Sequence of chain 43.A:
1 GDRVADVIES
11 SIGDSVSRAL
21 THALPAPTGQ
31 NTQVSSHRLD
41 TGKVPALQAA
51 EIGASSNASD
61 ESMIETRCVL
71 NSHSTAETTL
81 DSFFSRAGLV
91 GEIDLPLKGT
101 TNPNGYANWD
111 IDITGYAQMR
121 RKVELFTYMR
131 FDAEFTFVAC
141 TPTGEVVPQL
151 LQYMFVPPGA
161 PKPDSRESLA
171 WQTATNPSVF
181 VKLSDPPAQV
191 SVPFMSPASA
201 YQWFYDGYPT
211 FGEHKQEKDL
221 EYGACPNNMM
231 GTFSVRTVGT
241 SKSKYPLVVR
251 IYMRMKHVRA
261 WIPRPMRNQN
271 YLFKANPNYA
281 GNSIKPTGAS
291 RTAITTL

Sequence of chain 44.C:
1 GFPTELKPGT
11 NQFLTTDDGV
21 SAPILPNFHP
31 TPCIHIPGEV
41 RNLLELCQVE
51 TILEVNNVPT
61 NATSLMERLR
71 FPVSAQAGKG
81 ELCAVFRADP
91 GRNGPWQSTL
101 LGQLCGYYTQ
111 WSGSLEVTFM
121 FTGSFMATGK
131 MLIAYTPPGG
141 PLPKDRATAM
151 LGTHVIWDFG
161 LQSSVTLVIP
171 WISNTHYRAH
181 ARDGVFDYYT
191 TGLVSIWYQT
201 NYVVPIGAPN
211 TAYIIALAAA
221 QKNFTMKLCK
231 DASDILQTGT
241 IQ

Sequence of chain 43.C:
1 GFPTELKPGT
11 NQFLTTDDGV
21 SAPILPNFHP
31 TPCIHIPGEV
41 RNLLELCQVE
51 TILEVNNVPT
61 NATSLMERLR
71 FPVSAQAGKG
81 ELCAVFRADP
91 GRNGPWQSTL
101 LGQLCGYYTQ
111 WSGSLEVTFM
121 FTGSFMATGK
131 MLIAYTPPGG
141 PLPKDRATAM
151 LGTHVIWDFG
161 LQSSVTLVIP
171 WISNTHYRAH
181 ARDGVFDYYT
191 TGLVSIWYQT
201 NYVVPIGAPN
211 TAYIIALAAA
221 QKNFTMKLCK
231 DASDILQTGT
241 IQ

Binding-site contacts:
Ligand atom CAE contacts residue ASP112 of chain 43.A at 3.7 Å.
Ligand atom CAU contacts residue ASN228 of chain 43.A at 3.6 Å.
Ligand atom CAI contacts residue ASP112 of chain 43.A at 3.5 Å.
Ligand atom CAH contacts residue GLN202 of chain 43.A at 3.7 Å.
Ligand atom CAU contacts residue TYR201 of chain 43.A at 3.8 Å (hydrophobic).
Ligand atom OAB contacts residue ILE113 of chain 43.A at 3.2 Å (h-bond).
Ligand atom CAE contacts residue THR114 of chain 43.A at 3.5 Å.
Ligand atom CAG contacts residue PHE137 of chain 43.A at 3.7 Å (hydrophobic).
Ligand atom CAP contacts residue ILE111 of chain 43.A at 3.8 Å (hydrophobic).
Ligand atom CBC contacts residue ASN228 of chain 43.A at 3.9 Å.
Ligand atom CAI contacts residue TRP203 of chain 43.A at 3.6 Å (hydrophobic).
Ligand atom CAH contacts residue TRP203 of chain 43.A at 3.5 Å (hydrophobic).
Ligand atom OAB contacts residue ASP112 of chain 43.A at 3.5 Å.
Ligand atom CAC contacts residue PHE137 of chain 43.A at 3.8 Å (hydrophobic).
Ligand atom CAM contacts residue VAL192 of chain 43.A at 3.3 Å (hydrophobic).
Ligand atom CAD contacts residue GLN202 of chain 43.A at 3.5 Å.
Ligand atom NBE contacts residue ASN228 of chain 43.A at 3.9 Å.
Ligand atom CAJ contacts residue ILE111 of chain 43.A at 3.3 Å (hydrophobic).
Ligand atom CAK contacts residue VAL192 of chain 43.A at 3.1 Å (hydrophobic).
Ligand atom CAX contacts residue TRP203 of chain 43.A at 3.6 Å (hydrophobic).
Ligand atom CAM contacts residue ILE24 of chain 43.C at 3.7 Å (hydrophobic).
Ligand atom CAA contacts residue ILE24 of chain 43.C at 3.8 Å (hydrophobic).
Ligand atom OAW contacts residue MET195 of chain 43.A at 3.5 Å.
Ligand atom CAU contacts residue TRP203 of chain 43.A at 3.7 Å (hydrophobic).
Ligand atom CAD contacts residue ASN228 of chain 43.A at 3.5 Å.
Ligand atom CAA contacts residue PRO177 of chain 43.A at 3.8 Å (hydrophobic).
Ligand atom CAI contacts residue THR114 of chain 43.A at 3.8 Å.
Ligand atom CAR contacts residue PHE135 of chain 43.A at 3.4 Å (hydrophobic).
Ligand atom CAY contacts residue PHE155 of chain 43.A at 3.8 Å (hydrophobic).
Ligand atom CAK contacts residue MET195 of chain 43.A at 3.6 Å (hydrophobic).
Ligand atom CAZ contacts residue MET195 of chain 43.A at 3.9 Å (hydrophobic).
Ligand atom OAW contacts residue ILE111 of chain 43.A at 3.6 Å.
Ligand atom CAC contacts residue PHE233 of chain 43.A at 3.1 Å (hydrophobic).
Ligand atom CAL contacts residue ILE111 of chain 43.A at 3.6 Å (hydrophobic).
Ligand atom CAN contacts residue PHE155 of chain 43.A at 3.6 Å (hydrophobic).
Ligand atom CAT contacts residue TYR201 of chain 43.A at 3.5 Å (hydrophobic).
Ligand atom CAG contacts residue PHE233 of chain 43.A at 3.2 Å (hydrophobic).
Ligand atom CBC contacts residue TRP203 of chain 43.A at 3.2 Å (hydrophobic).
Ligand atom CAH contacts residue ASN228 of chain 43.A at 3.2 Å.
Ligand atom NBE contacts residue TRP203 of chain 43.A at 3.2 Å.

A small-molecule ligand and the protein it binds are described below.
Small molecule (SMILES): Cc1cccc(-c2ccc(OCCCCCN3CCN(c4ccncc4)C3=O)cc2)c1